Binding-site contacts:
Ligand atom O6 contacts residue GLY27 of chain 1.A at 3.3 Å.
Ligand atom C25 contacts residue VAL82 of chain 1.A at 3.6 Å (hydrophobic).
Ligand atom C27 contacts residue ASP30 of chain 1.A at 3.7 Å.
Ligand atom C13 contacts residue ILE50 of chain 1.A at 3.7 Å (hydrophobic).
Ligand atom C15 contacts residue ASP25 of chain 1.B at 3.3 Å.
Ligand atom C14 contacts residue PRO81 of chain 1.B at 3.8 Å (hydrophobic).
Ligand atom O6 contacts residue ALA28 of chain 1.A at 3.8 Å.
Ligand atom O contacts residue ASP30 of chain 1.A at 2.9 Å (salt-bridge).
Ligand atom C contacts residue GLY48 of chain 1.A at 3.3 Å.
Ligand atom C17 contacts residue GLY27 of chain 1.B at 3.4 Å.
Ligand atom C19 contacts residue GLY48 of chain 1.B at 3.4 Å.
Ligand atom C22 contacts residue ASP30 of chain 1.B at 3.7 Å.
Ligand atom O contacts residue ASP29 of chain 1.A at 3.2 Å (salt-bridge).
Ligand atom C24 contacts residue GLY27 of chain 1.B at 3.1 Å.
Ligand atom O7 contacts residue ILE50 of chain 1.A at 3.5 Å.
Ligand atom C10 contacts residue GLY27 of chain 1.A at 3.4 Å.
Ligand atom O8 contacts residue ILE50 of chain 1.A at 2.9 Å.
Ligand atom C3 contacts residue ASP30 of chain 1.A at 3.6 Å.
Ligand atom C8 contacts residue ASP25 of chain 1.B at 3.5 Å.
Ligand atom C1 contacts residue GLY48 of chain 1.A at 3.3 Å.
Ligand atom S contacts residue ILE50 of chain 1.A at 3.8 Å.
Ligand atom C7 contacts residue ASP25 of chain 1.A at 3.3 Å.
Ligand atom O8 contacts residue GLY49 of chain 1.B at 3.2 Å.
Ligand atom O1 contacts residue ASP30 of chain 1.B at 3.4 Å (salt-bridge).
Ligand atom C22 contacts residue ALA28 of chain 1.B at 3.7 Å (hydrophobic).
Ligand atom O6 contacts residue ASP25 of chain 1.B at 2.5 Å (salt-bridge).
Ligand atom C12 contacts residue VAL82 of chain 1.B at 3.8 Å (hydrophobic).
Ligand atom C11 contacts residue ILE50 of chain 1.A at 3.5 Å (hydrophobic).
Ligand atom O6 contacts residue ASP25 of chain 1.A at 2.6 Å (salt-bridge).
Ligand atom O7 contacts residue ILE84 of chain 1.B at 3.6 Å.
Ligand atom C26 contacts residue ASP30 of chain 1.B at 3.4 Å.
Ligand atom O9 contacts residue ASP29 of chain 1.A at 3.0 Å (salt-bridge).
Ligand atom C23 contacts residue ALA28 of chain 1.B at 3.6 Å (hydrophobic).
Ligand atom N1 contacts residue GLY27 of chain 1.A at 3.3 Å (h-bond).
Ligand atom C3 contacts residue ALA28 of chain 1.A at 3.8 Å (hydrophobic).
Ligand atom C7 contacts residue ASP25 of chain 1.B at 3.3 Å.
Ligand atom C8 contacts residue GLY27 of chain 1.A at 3.7 Å.
Ligand atom O4 contacts residue ALA28 of chain 1.A at 3.5 Å.
Ligand atom C27 contacts residue ASP29 of chain 1.A at 3.6 Å.
Ligand atom C25 contacts residue ILE84 of chain 1.A at 3.6 Å (hydrophobic).

A protein and the small-molecule ligand that binds it are described below.
Small molecule (SMILES): COc1ccc(S(=O)(=O)N(CC(C)C)C[C@@H](O)[C@H](Cc2ccccc2)NC(=O)O[C@H]2CO[C@H]3OCC[C@H]32)cc1

Sequence of chain 1.A:
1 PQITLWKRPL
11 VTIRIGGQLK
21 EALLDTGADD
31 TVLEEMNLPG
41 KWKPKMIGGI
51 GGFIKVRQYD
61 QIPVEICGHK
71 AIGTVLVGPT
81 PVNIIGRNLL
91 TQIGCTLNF

Sequence of chain 1.B:
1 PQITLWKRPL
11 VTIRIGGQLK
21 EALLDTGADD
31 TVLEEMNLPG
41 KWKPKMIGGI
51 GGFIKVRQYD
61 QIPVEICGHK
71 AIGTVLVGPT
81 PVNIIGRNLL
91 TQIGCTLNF